Binding-site contacts:
Ligand atom C14 contacts residue TYR156 of chain 3.A at 3.4 Å (hydrophobic).
Ligand atom C16 contacts residue GLN150 of chain 3.A at 3.3 Å.
Ligand atom C6 contacts residue TRP194 of chain 3.A at 3.4 Å (hydrophobic).
Ligand atom C12 contacts residue ASN188 of chain 3.A at 3.4 Å.
Ligand atom C11 contacts residue ASN188 of chain 3.A at 3.4 Å.
Ligand atom N contacts residue LEU197 of chain 3.A at 3.9 Å.
Ligand atom C12 contacts residue GLN150 of chain 3.A at 3.9 Å.
Ligand atom C15 contacts residue NAD1 of chain 3.B at 3.6 Å.
Ligand atom F contacts residue PRO186 of chain 3.A at 3.7 Å.
Ligand atom C7 contacts residue LEU197 of chain 3.A at 3.4 Å (hydrophobic).
Ligand atom O1 contacts residue SER143 of chain 3.A at 2.5 Å (h-bond).
Ligand atom N contacts residue GLN150 of chain 3.A at 3.9 Å.
Ligand atom C11 contacts residue GLN150 of chain 3.A at 3.8 Å.
Ligand atom O1 contacts residue TYR156 of chain 3.A at 2.4 Å (h-bond).
Ligand atom C7 contacts residue TRP194 of chain 3.A at 3.4 Å (hydrophobic).
Ligand atom C10 contacts residue HIS95 of chain 3.A at 3.8 Å.
Ligand atom O1 contacts residue NAD1 of chain 3.B at 2.9 Å.
Ligand atom C13 contacts residue TYR255 of chain 2.A at 3.5 Å (hydrophobic).
Ligand atom F contacts residue SER143 of chain 3.A at 2.8 Å.
Ligand atom C6 contacts residue LEU197 of chain 3.A at 3.6 Å (hydrophobic).
Ligand atom F contacts residue TYR255 of chain 2.A at 2.7 Å.
Ligand atom F contacts residue VAL145 of chain 3.A at 3.5 Å.
Ligand atom C13 contacts residue SER143 of chain 3.A at 3.5 Å.
Ligand atom F contacts residue NAD1 of chain 3.B at 3.7 Å.
Ligand atom C14 contacts residue NAD1 of chain 3.B at 3.2 Å.
Ligand atom C9 contacts residue HIS95 of chain 3.A at 3.7 Å.
Ligand atom C15 contacts residue TYR156 of chain 3.A at 3.5 Å (hydrophobic).
Ligand atom C17 contacts residue GLN150 of chain 3.A at 3.6 Å.
Ligand atom C18 contacts residue ALA151 of chain 3.A at 3.5 Å (hydrophobic).
Ligand atom C12 contacts residue TYR255 of chain 2.A at 3.3 Å (hydrophobic).
Ligand atom C14 contacts residue SER143 of chain 3.A at 3.4 Å.
Ligand atom O contacts residue LEU197 of chain 3.A at 3.5 Å.
Ligand atom O2 contacts residue GLN152 of chain 3.A at 3.8 Å.
Ligand atom C16 contacts residue HIS95 of chain 3.A at 3.5 Å.
Ligand atom C8 contacts residue LEU197 of chain 3.A at 3.5 Å (hydrophobic).
Ligand atom C13 contacts residue NAD1 of chain 3.B at 3.5 Å.
Ligand atom C17 contacts residue ALA151 of chain 3.A at 3.5 Å (hydrophobic).
Ligand atom O contacts residue HIS95 of chain 3.A at 3.5 Å.
Ligand atom C15 contacts residue HIS95 of chain 3.A at 3.4 Å.
Ligand atom O2 contacts residue ALA151 of chain 3.A at 2.7 Å (h-bond).

This small molecule binds to this protein.
Small molecule (SMILES): Cc1cc(-c2cccc(C(=O)c3ccc(F)c(O)c3)n2)ccc1O

Sequence of chain 2.A:
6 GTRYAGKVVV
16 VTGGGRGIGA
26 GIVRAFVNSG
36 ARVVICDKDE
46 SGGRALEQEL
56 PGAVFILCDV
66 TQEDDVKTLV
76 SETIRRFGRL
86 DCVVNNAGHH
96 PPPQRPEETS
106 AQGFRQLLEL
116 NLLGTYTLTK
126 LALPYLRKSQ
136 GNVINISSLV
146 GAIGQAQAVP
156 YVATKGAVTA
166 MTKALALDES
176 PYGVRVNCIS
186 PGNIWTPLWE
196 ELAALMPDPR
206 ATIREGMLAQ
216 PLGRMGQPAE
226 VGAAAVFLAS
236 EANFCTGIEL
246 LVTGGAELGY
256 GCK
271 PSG

Sequence of chain 3.A:
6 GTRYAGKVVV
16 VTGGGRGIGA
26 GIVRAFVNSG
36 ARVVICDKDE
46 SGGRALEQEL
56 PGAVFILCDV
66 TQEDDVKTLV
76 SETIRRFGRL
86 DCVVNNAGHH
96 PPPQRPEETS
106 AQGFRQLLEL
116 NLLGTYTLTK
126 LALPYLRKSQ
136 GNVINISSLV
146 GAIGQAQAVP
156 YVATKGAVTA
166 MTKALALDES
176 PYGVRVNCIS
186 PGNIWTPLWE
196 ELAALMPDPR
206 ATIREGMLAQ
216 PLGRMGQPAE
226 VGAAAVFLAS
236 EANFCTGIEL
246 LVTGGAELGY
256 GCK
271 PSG